Binding-site contacts:
Ligand atom O7 contacts residue GLY150 of chain 27.A at 3.4 Å (h-bond).
Ligand atom C7 contacts residue GLY150 of chain 27.A at 4.3 Å.
Ligand atom C2 contacts residue THR156 of chain 27.A at 3.9 Å.
Ligand atom C5 contacts residue THR156 of chain 27.A at 4.3 Å.
Ligand atom C7 contacts residue ASN154 of chain 27.A at 3.5 Å.
Ligand atom C1 contacts residue ASN154 of chain 27.A at 3.0 Å.
Ligand atom O5 contacts residue ASN154 of chain 27.A at 4.0 Å.
Ligand atom C1 contacts residue MET151 of chain 27.A at 4.4 Å (hydrophobic).
Ligand atom O5 contacts residue THR156 of chain 27.A at 4.2 Å.
Ligand atom N2 contacts residue ASN154 of chain 27.A at 3.8 Å.
Ligand atom C1 contacts residue THR156 of chain 27.A at 3.4 Å.
Ligand atom C2 contacts residue ASN154 of chain 27.A at 4.0 Å.
Ligand atom O7 contacts residue ASN154 of chain 27.A at 3.3 Å (h-bond).
Ligand atom C3 contacts residue THR156 of chain 27.A at 4.0 Å.
Ligand atom C8 contacts residue ASN154 of chain 27.A at 3.9 Å.
Ligand atom N2 contacts residue THR156 of chain 27.A at 3.8 Å.

Sequence of chain 27.A:
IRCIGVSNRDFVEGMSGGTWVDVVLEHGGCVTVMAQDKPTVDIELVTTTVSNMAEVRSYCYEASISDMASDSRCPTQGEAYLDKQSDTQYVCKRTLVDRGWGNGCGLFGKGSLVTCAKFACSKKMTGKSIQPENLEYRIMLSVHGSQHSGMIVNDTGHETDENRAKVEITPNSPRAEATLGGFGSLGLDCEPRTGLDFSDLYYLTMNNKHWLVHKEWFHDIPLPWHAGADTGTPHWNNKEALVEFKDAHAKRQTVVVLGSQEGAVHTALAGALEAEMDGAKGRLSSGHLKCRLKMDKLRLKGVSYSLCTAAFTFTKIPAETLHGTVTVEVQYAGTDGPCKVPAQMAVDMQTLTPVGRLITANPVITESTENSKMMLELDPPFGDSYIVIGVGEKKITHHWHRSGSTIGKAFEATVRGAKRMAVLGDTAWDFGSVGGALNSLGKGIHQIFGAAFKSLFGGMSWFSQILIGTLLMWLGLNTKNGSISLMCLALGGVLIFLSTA

This protein binds this small molecule.
Small molecule (SMILES): CC(=O)N[C@H]1[C@H](O[C@H]2[C@H](O)[C@@H](NC(C)=O)CO[C@@H]2CO)O[C@H](CO)[C@@H](O)[C@@H]1O